The protein below binds the small molecule below.
Small molecule (SMILES): Nc1ncnc2c1ncn2[C@@H]1O[C@H](COP(=O)(O)OP(=O)(O)OC[C@H]2O[C@H](O)[C@H](O)[C@@H]2O)[C@@H](O)[C@H]1O

Sequence of chain 1.C:
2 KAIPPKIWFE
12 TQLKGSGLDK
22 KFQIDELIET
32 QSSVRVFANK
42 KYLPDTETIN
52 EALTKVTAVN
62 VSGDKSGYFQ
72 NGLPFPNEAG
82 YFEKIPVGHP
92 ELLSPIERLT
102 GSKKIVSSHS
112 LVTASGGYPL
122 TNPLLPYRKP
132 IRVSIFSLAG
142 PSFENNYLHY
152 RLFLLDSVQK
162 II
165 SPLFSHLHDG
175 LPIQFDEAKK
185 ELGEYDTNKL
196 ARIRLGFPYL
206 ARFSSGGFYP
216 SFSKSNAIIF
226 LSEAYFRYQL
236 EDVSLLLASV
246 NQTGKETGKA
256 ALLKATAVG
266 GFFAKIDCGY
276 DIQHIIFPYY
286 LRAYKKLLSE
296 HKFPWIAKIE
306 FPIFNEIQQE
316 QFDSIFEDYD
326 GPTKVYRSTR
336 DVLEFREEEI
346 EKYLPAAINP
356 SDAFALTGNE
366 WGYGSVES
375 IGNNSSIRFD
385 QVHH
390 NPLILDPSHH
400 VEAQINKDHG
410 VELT

Binding-site contacts:
Ligand atom C8 contacts residue VAL371 of chain 1.C at 3.6 Å (hydrophobic).
Ligand atom N3 contacts residue PHE309 of chain 1.C at 3.5 Å.
Ligand atom C5D contacts residue SER356 of chain 1.C at 3.5 Å.
Ligand atom C3D contacts residue SER356 of chain 1.C at 3.4 Å.
Ligand atom N6 contacts residue ASN123 of chain 1.C at 3.3 Å (h-bond).
Ligand atom PB contacts residue GLY264 of chain 1.C at 3.7 Å.
Ligand atom C5 contacts residue VAL371 of chain 1.C at 3.7 Å (hydrophobic).
Ligand atom C2 contacts residue VAL337 of chain 1.C at 3.7 Å (hydrophobic).
Ligand atom N6 contacts residue MSE374 of chain 1.C at 3.5 Å.
Ligand atom N7 contacts residue VAL371 of chain 1.C at 3.5 Å.
Ligand atom O1A contacts residue GLY266 of chain 1.C at 3.2 Å.
Ligand atom C4D contacts residue PHE268 of chain 1.C at 3.4 Å (hydrophobic).
Ligand atom N1 contacts residue VAL337 of chain 1.C at 3.2 Å (h-bond).
Ligand atom O1B contacts residue PHE267 of chain 1.C at 3.1 Å (h-bond).
Ligand atom O5' contacts residue VAL371 of chain 1.C at 3.3 Å.
Ligand atom C4' contacts residue ALA262 of chain 1.C at 3.3 Å (hydrophobic).
Ligand atom O3' contacts residue GLY266 of chain 1.C at 3.3 Å.
Ligand atom C5D contacts residue PRO355 of chain 1.C at 3.6 Å (hydrophobic).
Ligand atom C5' contacts residue ALA262 of chain 1.C at 3.2 Å (hydrophobic).
Ligand atom O2D contacts residue GLU372 of chain 1.C at 2.8 Å (salt-bridge).
Ligand atom O3D contacts residue ASN364 of chain 1.C at 3.3 Å (h-bond).
Ligand atom O1B contacts residue PHE268 of chain 1.C at 3.0 Å (h-bond).
Ligand atom C3D contacts residue PHE268 of chain 1.C at 3.6 Å (hydrophobic).
Ligand atom O2A contacts residue VAL371 of chain 1.C at 3.1 Å (h-bond).
Ligand atom O1D contacts residue SER370 of chain 1.C at 3.4 Å (h-bond).
Ligand atom O5D contacts residue PHE268 of chain 1.C at 3.5 Å.
Ligand atom C2D contacts residue GLU372 of chain 1.C at 3.5 Å.
Ligand atom O3D contacts residue PHE268 of chain 1.C at 3.7 Å.
Ligand atom C1D contacts residue SER370 of chain 1.C at 3.4 Å.
Ligand atom O2B contacts residue GLY264 of chain 1.C at 2.6 Å (h-bond).
Ligand atom N7 contacts residue PRO120 of chain 1.C at 3.3 Å.
Ligand atom N6 contacts residue ASP336 of chain 1.C at 2.8 Å (salt-bridge).
Ligand atom O2D contacts residue ASN364 of chain 1.C at 2.9 Å (h-bond).
Ligand atom O3D contacts residue ASP357 of chain 1.C at 2.9 Å (salt-bridge).
Ligand atom N7 contacts residue TYR119 of chain 1.C at 3.6 Å.
Ligand atom O1B contacts residue MSE265 of chain 1.C at 3.6 Å (h-bond).
Ligand atom O1A contacts residue PHE267 of chain 1.C at 2.9 Å (h-bond).
Ligand atom O1B contacts residue GLY266 of chain 1.C at 2.8 Å (h-bond).
Ligand atom O1B contacts residue GLY264 of chain 1.C at 3.5 Å.
Ligand atom O3' contacts residue MSE265 of chain 1.C at 3.4 Å (h-bond).